Binding-site contacts:
Ligand atom O3 contacts residue NA1 of chain 2.J at 2.4 Å (h-bond).
Ligand atom C4 contacts residue ASN236 of chain 2.A at 3.6 Å.
Ligand atom C5 contacts residue TYR234 of chain 2.A at 3.6 Å (hydrophobic).
Ligand atom O3 contacts residue TRP204 of chain 2.A at 3.5 Å (h-bond).
Ligand atom O4 contacts residue ASN361 of chain 2.A at 2.8 Å (h-bond).
Ligand atom C8 contacts residue SER231 of chain 2.A at 3.6 Å.
Ligand atom O6 contacts residue HIS264 of chain 2.A at 2.9 Å (h-bond).
Ligand atom O4 contacts residue HIS287 of chain 2.A at 2.6 Å (h-bond).
Ligand atom O3 contacts residue GLY101 of chain 2.A at 3.6 Å (h-bond).
Ligand atom C4 contacts residue HIS102 of chain 2.A at 3.4 Å.
Ligand atom O6 contacts residue TRP198 of chain 2.A at 3.4 Å.
Ligand atom O4 contacts residue HIS102 of chain 2.A at 2.7 Å (h-bond).
Ligand atom C8 contacts residue ASN229 of chain 2.A at 3.6 Å.
Ligand atom O6 contacts residue THR197 of chain 2.A at 3.4 Å.
Ligand atom C3 contacts residue GLU290 of chain 2.A at 3.5 Å.
Ligand atom O5 contacts residue TYR283 of chain 2.A at 3.4 Å.
Ligand atom C3 contacts residue NA1 of chain 2.J at 3.4 Å.
Ligand atom C1 contacts residue GLU290 of chain 2.A at 3.7 Å.
Ligand atom N2 contacts residue GLU290 of chain 2.A at 2.9 Å (salt-bridge).
Ligand atom N2 contacts residue ASN229 of chain 2.A at 3.3 Å (h-bond).
Ligand atom O2 contacts residue GLU290 of chain 2.A at 3.6 Å (salt-bridge).
Ligand atom O3 contacts residue ASN205 of chain 2.A at 2.7 Å (h-bond).
Ligand atom O4 contacts residue ASN236 of chain 2.A at 2.7 Å (h-bond).
Ligand atom C3 contacts residue ASN205 of chain 2.A at 3.4 Å.
Ligand atom O6 contacts residue LEU172 of chain 2.A at 3.4 Å.
Ligand atom C2 contacts residue NA1 of chain 2.J at 3.4 Å.
Ligand atom C4 contacts residue HIS287 of chain 2.A at 3.5 Å.
Ligand atom O5 contacts residue TRP198 of chain 2.A at 3.5 Å.
Ligand atom C6 contacts residue TYR283 of chain 2.A at 3.6 Å (hydrophobic).
Ligand atom O1 contacts residue ASN229 of chain 2.A at 3.1 Å (h-bond).
Ligand atom O4 contacts residue GLN132 of chain 2.A at 3.1 Å (h-bond).
Ligand atom O2 contacts residue TYR234 of chain 2.A at 2.8 Å (h-bond).
Ligand atom C3 contacts residue ASN236 of chain 2.A at 3.4 Å.
Ligand atom O7 contacts residue TRP198 of chain 2.A at 2.9 Å (h-bond).
Ligand atom O7 contacts residue TYR234 of chain 2.A at 3.1 Å.
Ligand atom O2 contacts residue NA1 of chain 2.J at 2.5 Å (h-bond).
Ligand atom C1 contacts residue TYR234 of chain 2.A at 3.6 Å (hydrophobic).
Ligand atom O6 contacts residue TYR283 of chain 2.A at 3.1 Å.
Ligand atom C2 contacts residue GLU290 of chain 2.A at 3.5 Å.
Ligand atom C8 contacts residue TRP198 of chain 2.A at 3.7 Å (hydrophobic).

Sequence of chain 2.A:
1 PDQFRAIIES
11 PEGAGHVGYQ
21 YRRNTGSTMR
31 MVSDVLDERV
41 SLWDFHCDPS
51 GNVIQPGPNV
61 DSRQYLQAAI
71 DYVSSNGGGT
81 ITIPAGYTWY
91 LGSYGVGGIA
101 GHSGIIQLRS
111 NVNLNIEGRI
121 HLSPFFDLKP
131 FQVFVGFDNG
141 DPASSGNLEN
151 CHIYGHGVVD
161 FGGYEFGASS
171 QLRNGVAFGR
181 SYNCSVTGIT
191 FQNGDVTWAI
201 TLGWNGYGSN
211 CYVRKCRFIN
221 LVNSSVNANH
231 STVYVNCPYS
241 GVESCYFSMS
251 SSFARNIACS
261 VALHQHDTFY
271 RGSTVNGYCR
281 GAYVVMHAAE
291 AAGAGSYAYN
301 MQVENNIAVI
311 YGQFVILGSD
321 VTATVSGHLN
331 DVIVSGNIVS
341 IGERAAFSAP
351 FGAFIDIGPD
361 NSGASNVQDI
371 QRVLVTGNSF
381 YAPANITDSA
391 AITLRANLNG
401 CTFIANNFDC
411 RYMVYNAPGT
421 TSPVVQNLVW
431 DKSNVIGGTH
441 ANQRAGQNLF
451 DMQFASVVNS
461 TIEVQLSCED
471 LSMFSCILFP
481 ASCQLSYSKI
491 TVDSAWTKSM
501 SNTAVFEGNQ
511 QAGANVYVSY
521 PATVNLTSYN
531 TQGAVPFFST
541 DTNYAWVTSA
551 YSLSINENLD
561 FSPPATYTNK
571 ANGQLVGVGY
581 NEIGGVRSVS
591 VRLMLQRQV

A protein and the small-molecule ligand that binds it are described below.
Small molecule (SMILES): CC(=O)N[C@@H]1[C@@H](O[C@H]2O[C@H](CO)[C@H](O[C@H]3O[C@H](CO[C@@H]4O[C@@H](C)[C@H](O)[C@@H](O)[C@H]4O)[C@@H](O)[C@H](O)[C@H]3O)[C@H](O[C@@H]3O[C@H](CO)[C@@H](O)[C@H](O)[C@H]3NC(C)=O)[C@H]2O)[C@H](O)[C@@H](CO)O[C@@H]1O